A protein and the small-molecule ligand that binds it are described below.
Small molecule (SMILES): Cc1cc(OP(=O)(O)OC[C@H]2O[C@@H](n3cnc4c(=O)[nH]c(N)nc43)[C@H](O)[C@@H]2O)c(C)c(=O)[nH]1

Sequence of chain 1.B:
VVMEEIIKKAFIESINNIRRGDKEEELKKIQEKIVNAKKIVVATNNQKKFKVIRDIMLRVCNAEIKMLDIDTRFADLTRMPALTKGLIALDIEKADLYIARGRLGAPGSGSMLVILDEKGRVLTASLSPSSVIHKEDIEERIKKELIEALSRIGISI

Binding-site contacts:
Ligand atom O4' contacts residue GLY22 of chain 1.B at 3.0 Å (h-bond).
Ligand atom OAI contacts residue LYS50 of chain 1.A at 3.4 Å (salt-bridge).
Ligand atom O2' contacts residue ARG21 of chain 1.B at 3.4 Å.
Ligand atom CAA contacts residue GLY111 of chain 1.A at 3.5 Å.
Ligand atom CAT contacts residue ASP23 of chain 1.B at 3.6 Å.
Ligand atom OAF contacts residue LYS50 of chain 1.A at 2.5 Å (salt-bridge).
Ligand atom NAO contacts residue ARG104 of chain 1.A at 3.6 Å.
Ligand atom CAB contacts residue ASP77 of chain 1.A at 3.6 Å.
Ligand atom C2 contacts residue GLU137 of chain 1.A at 3.2 Å.
Ligand atom N2 contacts residue GLU137 of chain 1.A at 2.8 Å (salt-bridge).
Ligand atom PBG contacts residue LYS50 of chain 1.A at 3.4 Å.
Ligand atom OAD contacts residue ASP23 of chain 1.B at 3.8 Å.
Ligand atom O6 contacts residue ARG142 of chain 1.A at 3.4 Å.
Ligand atom N1 contacts residue GLU137 of chain 1.A at 2.7 Å (salt-bridge).
Ligand atom OAR contacts residue ARG104 of chain 1.A at 3.7 Å.
Ligand atom OAF contacts residue ARG102 of chain 1.A at 3.7 Å.
Ligand atom N7 contacts residue ARG102 of chain 1.A at 3.4 Å (salt-bridge).
Ligand atom N2 contacts residue ILE139 of chain 1.A at 3.8 Å.
Ligand atom O2' contacts residue GDP1 of chain 1.H at 2.8 Å (h-bond).
Ligand atom N1 contacts residue ILE139 of chain 1.A at 3.7 Å.
Ligand atom O4' contacts residue ARG21 of chain 1.B at 3.1 Å.
Ligand atom OAD contacts residue ARG104 of chain 1.A at 2.8 Å (salt-bridge).
Ligand atom CAB contacts residue ARG21 of chain 1.B at 3.6 Å.
Ligand atom CAX contacts residue ASP23 of chain 1.B at 3.8 Å.
Ligand atom CAA contacts residue ASP23 of chain 1.B at 3.2 Å.
Ligand atom C4' contacts residue ARG21 of chain 1.B at 3.5 Å.
Ligand atom O3' contacts residue GDP1 of chain 1.H at 2.8 Å (h-bond).
Ligand atom CAV contacts residue ARG21 of chain 1.B at 3.6 Å.
Ligand atom OAI contacts residue SER112 of chain 1.A at 3.8 Å.
Ligand atom C5' contacts residue ARG21 of chain 1.B at 3.4 Å.
Ligand atom N1 contacts residue HIS135 of chain 1.A at 3.6 Å.
Ligand atom NAO contacts residue ASP23 of chain 1.B at 2.8 Å (salt-bridge).
Ligand atom OAF contacts residue GDP1 of chain 1.H at 3.6 Å (h-bond).
Ligand atom O6 contacts residue HIS135 of chain 1.A at 2.9 Å (h-bond).
Ligand atom CAX contacts residue ARG104 of chain 1.A at 3.6 Å.
Ligand atom OAD contacts residue ARG20 of chain 1.B at 2.9 Å (salt-bridge).
Ligand atom OAF contacts residue LYS86 of chain 1.A at 3.8 Å.
Ligand atom OAI contacts residue GLY103 of chain 1.A at 3.6 Å.
Ligand atom OAI contacts residue ARG102 of chain 1.A at 2.7 Å (salt-bridge).
Ligand atom C6 contacts residue HIS135 of chain 1.A at 3.6 Å.

Sequence of chain 1.A:
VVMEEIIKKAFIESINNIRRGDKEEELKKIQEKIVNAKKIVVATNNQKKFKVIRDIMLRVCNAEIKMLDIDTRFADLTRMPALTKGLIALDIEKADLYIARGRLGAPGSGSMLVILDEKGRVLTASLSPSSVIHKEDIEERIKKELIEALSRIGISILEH